Binding-site contacts:
Ligand atom C21 contacts residue PHE298 of chain 1.C at 3.7 Å (hydrophobic).
Ligand atom C10 contacts residue ILE262 of chain 1.C at 3.8 Å (hydrophobic).
Ligand atom C contacts residue MET199 of chain 1.C at 3.7 Å (hydrophobic).
Ligand atom C13 contacts residue MET283 of chain 1.C at 3.6 Å (hydrophobic).
Ligand atom O1 contacts residue GLN295 of chain 1.C at 3.2 Å (h-bond).
Ligand atom O2 contacts residue GLN295 of chain 1.C at 2.9 Å (h-bond).
Ligand atom C28 contacts residue EDO1 of chain 1.CB at 3.8 Å.
Ligand atom C25 contacts residue ILE302 of chain 1.C at 3.6 Å (hydrophobic).
Ligand atom O1 contacts residue ILE262 of chain 1.C at 3.4 Å.
Ligand atom C2 contacts residue EDO1 of chain 1.KB at 3.8 Å.
Ligand atom C5 contacts residue PHE298 of chain 1.C at 3.6 Å (hydrophobic).
Ligand atom O3 contacts residue PHE298 of chain 1.C at 3.8 Å.
Ligand atom N3 contacts residue TYR301 of chain 1.C at 3.5 Å.
Ligand atom C2 contacts residue HIS86 of chain 1.C at 3.6 Å.
Ligand atom C12 contacts residue GLN295 of chain 1.C at 3.8 Å.
Ligand atom C9 contacts residue ASN247 of chain 1.C at 3.4 Å.
Ligand atom C14 contacts residue MET283 of chain 1.C at 3.2 Å (hydrophobic).
Ligand atom C21 contacts residue GLY297 of chain 1.C at 3.8 Å.
Ligand atom C7 contacts residue ASN247 of chain 1.C at 3.7 Å.
Ligand atom C22 contacts residue PHE298 of chain 1.C at 3.6 Å (hydrophobic).
Ligand atom O contacts residue EDO1 of chain 1.KB at 3.5 Å (h-bond).
Ligand atom N contacts residue TYR301 of chain 1.C at 3.2 Å.
Ligand atom N1 contacts residue TYR301 of chain 1.C at 3.3 Å.
Ligand atom O1 contacts residue PHE298 of chain 1.C at 3.7 Å.
Ligand atom C6 contacts residue PHE298 of chain 1.C at 3.8 Å (hydrophobic).
Ligand atom O contacts residue MET199 of chain 1.C at 3.1 Å.
Ligand atom C10 contacts residue PHE298 of chain 1.C at 3.4 Å (hydrophobic).
Ligand atom C13 contacts residue PHE298 of chain 1.C at 3.8 Å (hydrophobic).
Ligand atom C19 contacts residue TYR301 of chain 1.C at 3.5 Å (hydrophobic).
Ligand atom C8 contacts residue ILE262 of chain 1.C at 3.6 Å (hydrophobic).
Ligand atom C14 contacts residue PHE298 of chain 1.C at 3.6 Å (hydrophobic).
Ligand atom C8 contacts residue PHE298 of chain 1.C at 3.3 Å (hydrophobic).
Ligand atom O2 contacts residue PHE298 of chain 1.C at 3.4 Å.
Ligand atom C3 contacts residue LEU245 of chain 1.C at 3.7 Å (hydrophobic).
Ligand atom C20 contacts residue GLY297 of chain 1.C at 3.8 Å.
Ligand atom N2 contacts residue TYR301 of chain 1.C at 3.5 Å.
Ligand atom C7 contacts residue PHE298 of chain 1.C at 3.7 Å (hydrophobic).
Ligand atom C14 contacts residue SER294 of chain 1.C at 3.5 Å.
Ligand atom C11 contacts residue GLN295 of chain 1.C at 3.2 Å.
Ligand atom C16 contacts residue ILE302 of chain 1.C at 3.5 Å (hydrophobic).

The small molecule below binds the protein below.
Small molecule (SMILES): COc1ccc(C2=NN(C3CCCCCC3)C(=O)C2(C)C)cc1OCCCCOc1ccc(-c2nnn[nH]2)cc1

Sequence of chain 1.C:
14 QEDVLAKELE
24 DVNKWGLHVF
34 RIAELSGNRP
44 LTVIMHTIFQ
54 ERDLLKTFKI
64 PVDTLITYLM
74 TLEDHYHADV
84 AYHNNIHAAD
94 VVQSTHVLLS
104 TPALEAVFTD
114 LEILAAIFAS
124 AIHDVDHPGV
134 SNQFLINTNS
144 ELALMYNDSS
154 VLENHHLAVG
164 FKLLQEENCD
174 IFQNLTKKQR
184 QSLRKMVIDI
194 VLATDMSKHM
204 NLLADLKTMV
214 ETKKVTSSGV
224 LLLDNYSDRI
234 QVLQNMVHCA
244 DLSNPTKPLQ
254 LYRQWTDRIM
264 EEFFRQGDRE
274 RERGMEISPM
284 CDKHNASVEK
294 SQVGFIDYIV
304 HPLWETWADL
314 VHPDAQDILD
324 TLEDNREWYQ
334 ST